The small molecule below binds the protein below.
Small molecule (SMILES): N[C@H](CCC(=O)O)C(=O)O

Sequence of chain 1.B:
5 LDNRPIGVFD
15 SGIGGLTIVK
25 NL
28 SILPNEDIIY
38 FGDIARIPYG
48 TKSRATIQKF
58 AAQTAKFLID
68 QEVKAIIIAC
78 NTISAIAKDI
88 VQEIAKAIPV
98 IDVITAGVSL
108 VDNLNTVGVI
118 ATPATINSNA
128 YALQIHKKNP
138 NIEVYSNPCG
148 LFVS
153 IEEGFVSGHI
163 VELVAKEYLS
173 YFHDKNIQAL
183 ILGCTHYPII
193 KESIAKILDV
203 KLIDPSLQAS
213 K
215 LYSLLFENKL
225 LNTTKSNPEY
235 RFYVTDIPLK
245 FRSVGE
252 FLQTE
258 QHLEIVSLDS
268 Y

Binding-site contacts:
Ligand atom OXT contacts residue TYR46 of chain 1.B at 3.4 Å (h-bond).
Ligand atom OE1 contacts residue CYS186 of chain 1.B at 4.0 Å.
Ligand atom OE1 contacts residue THR79 of chain 1.B at 2.7 Å (h-bond).
Ligand atom N contacts residue SER15 of chain 1.B at 2.8 Å (h-bond).
Ligand atom N contacts residue GLY16 of chain 1.B at 3.2 Å (h-bond).
Ligand atom CA contacts residue SER15 of chain 1.B at 3.6 Å.
Ligand atom OE1 contacts residue THR119 of chain 1.B at 3.8 Å.
Ligand atom CG contacts residue CYS186 of chain 1.B at 3.8 Å (hydrophobic).
Ligand atom OXT contacts residue PRO45 of chain 1.B at 3.4 Å.
Ligand atom OE1 contacts residue ASN78 of chain 1.B at 3.6 Å.
Ligand atom CD contacts residue CYS186 of chain 1.B at 3.8 Å (hydrophobic).
Ligand atom CB contacts residue THR119 of chain 1.B at 4.1 Å.
Ligand atom C contacts residue GLY47 of chain 1.B at 3.7 Å.
Ligand atom O contacts residue PRO45 of chain 1.B at 3.3 Å.
Ligand atom OE2 contacts residue THR187 of chain 1.B at 2.9 Å (h-bond).
Ligand atom CD contacts residue THR187 of chain 1.B at 3.7 Å.
Ligand atom O contacts residue SER15 of chain 1.B at 3.4 Å (h-bond).
Ligand atom OE2 contacts residue ASN78 of chain 1.B at 2.9 Å (h-bond).
Ligand atom OE2 contacts residue CYS186 of chain 1.B at 3.4 Å.
Ligand atom OE2 contacts residue CYS77 of chain 1.B at 3.8 Å.
Ligand atom OXT contacts residue GLY47 of chain 1.B at 2.9 Å (h-bond).
Ligand atom CD contacts residue ASN78 of chain 1.B at 3.5 Å.
Ligand atom O contacts residue ILE44 of chain 1.B at 4.0 Å.
Ligand atom CB contacts residue CYS77 of chain 1.B at 3.8 Å (hydrophobic).
Ligand atom CG contacts residue SER15 of chain 1.B at 4.0 Å.
Ligand atom C contacts residue SER15 of chain 1.B at 3.9 Å.
Ligand atom N contacts residue HIS188 of chain 1.B at 3.8 Å.
Ligand atom OXT contacts residue THR119 of chain 1.B at 4.1 Å.
Ligand atom C contacts residue TYR46 of chain 1.B at 3.5 Å (hydrophobic).
Ligand atom CD contacts residue CYS77 of chain 1.B at 3.7 Å (hydrophobic).
Ligand atom CD contacts residue THR79 of chain 1.B at 3.8 Å.
Ligand atom O contacts residue TYR46 of chain 1.B at 2.7 Å (h-bond).
Ligand atom CA contacts residue HIS188 of chain 1.B at 4.1 Å.
Ligand atom OE1 contacts residue CYS77 of chain 1.B at 3.9 Å.
Ligand atom CB contacts residue SER15 of chain 1.B at 3.7 Å.
Ligand atom CG contacts residue THR187 of chain 1.B at 3.4 Å.
Ligand atom CG contacts residue CYS77 of chain 1.B at 3.7 Å (hydrophobic).
Ligand atom C contacts residue PRO45 of chain 1.B at 3.9 Å (hydrophobic).
Ligand atom CB contacts residue THR79 of chain 1.B at 3.8 Å.
Ligand atom O contacts residue GLY47 of chain 1.B at 3.8 Å.